Sequence of chain 4.B:
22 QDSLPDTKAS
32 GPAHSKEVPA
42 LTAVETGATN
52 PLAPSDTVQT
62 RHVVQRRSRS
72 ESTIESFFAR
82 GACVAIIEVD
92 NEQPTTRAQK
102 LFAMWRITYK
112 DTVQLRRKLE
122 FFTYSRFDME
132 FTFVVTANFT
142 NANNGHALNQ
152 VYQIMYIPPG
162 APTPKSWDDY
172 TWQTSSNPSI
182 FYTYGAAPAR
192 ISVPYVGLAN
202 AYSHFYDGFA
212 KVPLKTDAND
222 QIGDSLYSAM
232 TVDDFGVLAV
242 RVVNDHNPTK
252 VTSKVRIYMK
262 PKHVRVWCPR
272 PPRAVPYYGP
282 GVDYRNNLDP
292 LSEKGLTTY

The protein below binds the small molecule below.
Small molecule (SMILES): CCOC(=O)c1ccc(OCCCCC2CCN(c3ccc(C)nn3)CC2)cc1

Sequence of chain 4.D:
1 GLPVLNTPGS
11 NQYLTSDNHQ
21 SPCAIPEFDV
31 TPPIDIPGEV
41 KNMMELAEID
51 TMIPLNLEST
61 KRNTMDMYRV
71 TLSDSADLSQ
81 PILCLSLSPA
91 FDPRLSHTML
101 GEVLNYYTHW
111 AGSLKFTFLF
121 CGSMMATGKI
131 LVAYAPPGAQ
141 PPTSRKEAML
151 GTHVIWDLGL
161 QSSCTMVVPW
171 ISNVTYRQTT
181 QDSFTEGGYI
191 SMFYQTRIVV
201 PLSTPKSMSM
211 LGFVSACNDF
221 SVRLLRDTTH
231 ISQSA

Sequence of chain 5.D:
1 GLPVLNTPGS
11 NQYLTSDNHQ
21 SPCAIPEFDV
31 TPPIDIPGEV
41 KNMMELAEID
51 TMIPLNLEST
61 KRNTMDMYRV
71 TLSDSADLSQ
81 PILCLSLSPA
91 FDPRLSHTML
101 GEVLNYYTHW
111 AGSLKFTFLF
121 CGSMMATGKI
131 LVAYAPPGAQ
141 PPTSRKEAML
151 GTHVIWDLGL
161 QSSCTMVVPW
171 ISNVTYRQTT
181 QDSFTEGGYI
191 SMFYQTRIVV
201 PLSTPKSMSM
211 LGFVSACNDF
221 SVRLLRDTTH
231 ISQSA

Binding-site contacts:
Ligand atom C27 contacts residue THR109 of chain 4.B at 3.5 Å.
Ligand atom C7 contacts residue PHE132 of chain 4.B at 3.6 Å (hydrophobic).
Ligand atom C1 contacts residue PRO179 of chain 4.B at 3.9 Å (hydrophobic).
Ligand atom C12 contacts residue PHE236 of chain 4.B at 3.8 Å (hydrophobic).
Ligand atom C4 contacts residue TYR157 of chain 4.B at 3.4 Å (hydrophobic).
Ligand atom N3 contacts residue ILE192 of chain 4.B at 3.8 Å.
Ligand atom C20 contacts residue TYR110 of chain 4.B at 3.5 Å (hydrophobic).
Ligand atom C26 contacts residue THR109 of chain 4.B at 3.7 Å.
Ligand atom C10 contacts residue VAL194 of chain 4.B at 3.7 Å (hydrophobic).
Ligand atom O25 contacts residue TYR110 of chain 4.B at 3.0 Å.
Ligand atom C20 contacts residue PHE236 of chain 4.B at 3.2 Å (hydrophobic).
Ligand atom C9 contacts residue ILE108 of chain 4.B at 3.5 Å (hydrophobic).
Ligand atom C19 contacts residue TYR110 of chain 4.B at 3.7 Å (hydrophobic).
Ligand atom C11 contacts residue TYR157 of chain 4.B at 3.6 Å (hydrophobic).
Ligand atom C1 contacts residue ILE181 of chain 4.B at 3.4 Å (hydrophobic).
Ligand atom N4 contacts residue LEU239 of chain 4.B at 3.8 Å.
Ligand atom C21 contacts residue TYR203 of chain 4.B at 3.8 Å (hydrophobic).
Ligand atom C11 contacts residue VAL194 of chain 4.B at 3.7 Å (hydrophobic).
Ligand atom C3 contacts residue PRO179 of chain 4.B at 3.7 Å (hydrophobic).
Ligand atom N6 contacts residue VAL194 of chain 4.B at 3.7 Å.
Ligand atom C23 contacts residue PHE236 of chain 4.B at 3.5 Å (hydrophobic).
Ligand atom N4 contacts residue ILE192 of chain 4.B at 3.6 Å.
Ligand atom C8 contacts residue ILE108 of chain 4.B at 3.8 Å (hydrophobic).
Ligand atom C19 contacts residue PHE236 of chain 4.B at 3.5 Å (hydrophobic).
Ligand atom C3 contacts residue ALA24 of chain 4.D at 3.7 Å (hydrophobic).
Ligand atom O24 contacts residue TYR110 of chain 4.B at 3.9 Å.
Ligand atom C14 contacts residue PHE236 of chain 4.B at 3.9 Å (hydrophobic).
Ligand atom C21 contacts residue PHE236 of chain 4.B at 3.4 Å (hydrophobic).
Ligand atom C13 contacts residue VAL197 of chain 4.B at 3.6 Å (hydrophobic).
Ligand atom C9 contacts residue TYR157 of chain 4.B at 3.8 Å (hydrophobic).
Ligand atom C23 contacts residue TYR110 of chain 4.B at 3.3 Å (hydrophobic).
Ligand atom C8 contacts residue PHE132 of chain 4.B at 3.4 Å (hydrophobic).
Ligand atom C22 contacts residue TYR203 of chain 4.B at 3.5 Å (hydrophobic).
Ligand atom C4 contacts residue ALA24 of chain 4.D at 3.8 Å (hydrophobic).
Ligand atom O24 contacts residue PHE236 of chain 4.B at 3.7 Å.
Ligand atom C3 contacts residue TYR157 of chain 4.B at 3.5 Å (hydrophobic).
Ligand atom C14 contacts residue VAL197 of chain 4.B at 3.6 Å (hydrophobic).
Ligand atom C10 contacts residue TYR157 of chain 4.B at 3.6 Å (hydrophobic).
Ligand atom C22 contacts residue PHE236 of chain 4.B at 3.9 Å (hydrophobic).
Ligand atom C1 contacts residue ILE155 of chain 4.B at 3.7 Å (hydrophobic).